Sequence of chain 1.A:
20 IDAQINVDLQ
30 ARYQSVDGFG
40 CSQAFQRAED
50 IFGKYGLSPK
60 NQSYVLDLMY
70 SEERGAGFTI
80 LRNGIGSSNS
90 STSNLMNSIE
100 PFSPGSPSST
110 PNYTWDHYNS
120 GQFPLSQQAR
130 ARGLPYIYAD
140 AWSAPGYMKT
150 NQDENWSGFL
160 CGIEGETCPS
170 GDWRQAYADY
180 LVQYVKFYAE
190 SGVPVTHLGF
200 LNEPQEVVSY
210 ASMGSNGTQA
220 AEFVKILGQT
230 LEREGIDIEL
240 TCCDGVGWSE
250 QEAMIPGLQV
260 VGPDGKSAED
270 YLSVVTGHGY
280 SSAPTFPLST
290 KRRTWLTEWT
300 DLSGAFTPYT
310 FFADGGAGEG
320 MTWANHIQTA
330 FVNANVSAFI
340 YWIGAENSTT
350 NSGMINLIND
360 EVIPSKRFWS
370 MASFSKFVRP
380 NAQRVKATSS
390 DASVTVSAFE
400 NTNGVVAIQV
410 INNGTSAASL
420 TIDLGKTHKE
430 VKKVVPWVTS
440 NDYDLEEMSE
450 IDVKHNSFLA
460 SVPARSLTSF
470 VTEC

Binding-site contacts:
Ligand atom C2 contacts residue ASP313 of chain 1.A at 3.4 Å.
Ligand atom O5 contacts residue ASN412 of chain 1.A at 2.4 Å (h-bond).
Ligand atom C1 contacts residue ARG464 of chain 1.A at 3.5 Å.
Ligand atom C7 contacts residue ASN412 of chain 1.A at 3.2 Å.
Ligand atom C6 contacts residue ARG464 of chain 1.A at 4.0 Å.
Ligand atom O7 contacts residue ASN412 of chain 1.A at 4.1 Å.
Ligand atom O6 contacts residue PHE311 of chain 1.A at 4.4 Å.
Ligand atom C8 contacts residue ALA312 of chain 1.A at 4.4 Å (hydrophobic).
Ligand atom C7 contacts residue ASP313 of chain 1.A at 4.5 Å.
Ligand atom C2 contacts residue ASN412 of chain 1.A at 2.4 Å.
Ligand atom O7 contacts residue MET320 of chain 1.A at 4.3 Å.
Ligand atom C4 contacts residue ASP313 of chain 1.A at 3.7 Å.
Ligand atom O5 contacts residue ARG464 of chain 1.A at 3.2 Å (salt-bridge).
Ligand atom O6 contacts residue ARG464 of chain 1.A at 3.1 Å (salt-bridge).
Ligand atom C4 contacts residue ASN412 of chain 1.A at 4.2 Å.
Ligand atom C8 contacts residue ASP313 of chain 1.A at 3.4 Å.
Ligand atom O3 contacts residue ASP313 of chain 1.A at 3.6 Å.
Ligand atom C3 contacts residue ASN412 of chain 1.A at 3.7 Å.
Ligand atom O6 contacts residue GLY314 of chain 1.A at 4.1 Å.
Ligand atom C8 contacts residue PHE311 of chain 1.A at 4.1 Å (hydrophobic).
Ligand atom C1 contacts residue PHE311 of chain 1.A at 4.2 Å (hydrophobic).
Ligand atom O5 contacts residue GLY314 of chain 1.A at 4.0 Å.
Ligand atom C1 contacts residue ASP313 of chain 1.A at 4.1 Å.
Ligand atom C3 contacts residue PHE311 of chain 1.A at 4.3 Å (hydrophobic).
Ligand atom O4 contacts residue GLY314 of chain 1.A at 4.4 Å.
Ligand atom O7 contacts residue ASN324 of chain 1.A at 3.7 Å.
Ligand atom O4 contacts residue PHE311 of chain 1.A at 4.3 Å.
Ligand atom N2 contacts residue MET320 of chain 1.A at 4.2 Å.
Ligand atom O5 contacts residue ASP313 of chain 1.A at 4.0 Å.
Ligand atom N2 contacts residue ASP313 of chain 1.A at 4.3 Å.
Ligand atom C5 contacts residue ASP313 of chain 1.A at 4.3 Å.
Ligand atom O4 contacts residue ASP313 of chain 1.A at 4.3 Å.
Ligand atom C8 contacts residue ASN412 of chain 1.A at 3.2 Å.
Ligand atom C5 contacts residue PHE311 of chain 1.A at 3.9 Å (hydrophobic).
Ligand atom C5 contacts residue ASN412 of chain 1.A at 3.6 Å.
Ligand atom C1 contacts residue ASN412 of chain 1.A at 1.4 Å.
Ligand atom C6 contacts residue GLY314 of chain 1.A at 3.8 Å.
Ligand atom N2 contacts residue ASN412 of chain 1.A at 2.8 Å (h-bond).
Ligand atom C3 contacts residue ASP313 of chain 1.A at 3.8 Å.
Ligand atom C5 contacts residue ARG464 of chain 1.A at 3.6 Å.

This protein binds this small molecule.
Small molecule (SMILES): CC(=O)N[C@H]1[C@H](O[C@H]2[C@H](O)[C@@H](NC(C)=O)CO[C@@H]2CO)O[C@H](CO)[C@@H](O)[C@@H]1O